This protein binds this small molecule.
Small molecule (SMILES): CC(=O)N[C@@H]1[C@@H](O)[C@H](O)[C@@H](CO)O[C@H]1O

Sequence of chain 1.I:
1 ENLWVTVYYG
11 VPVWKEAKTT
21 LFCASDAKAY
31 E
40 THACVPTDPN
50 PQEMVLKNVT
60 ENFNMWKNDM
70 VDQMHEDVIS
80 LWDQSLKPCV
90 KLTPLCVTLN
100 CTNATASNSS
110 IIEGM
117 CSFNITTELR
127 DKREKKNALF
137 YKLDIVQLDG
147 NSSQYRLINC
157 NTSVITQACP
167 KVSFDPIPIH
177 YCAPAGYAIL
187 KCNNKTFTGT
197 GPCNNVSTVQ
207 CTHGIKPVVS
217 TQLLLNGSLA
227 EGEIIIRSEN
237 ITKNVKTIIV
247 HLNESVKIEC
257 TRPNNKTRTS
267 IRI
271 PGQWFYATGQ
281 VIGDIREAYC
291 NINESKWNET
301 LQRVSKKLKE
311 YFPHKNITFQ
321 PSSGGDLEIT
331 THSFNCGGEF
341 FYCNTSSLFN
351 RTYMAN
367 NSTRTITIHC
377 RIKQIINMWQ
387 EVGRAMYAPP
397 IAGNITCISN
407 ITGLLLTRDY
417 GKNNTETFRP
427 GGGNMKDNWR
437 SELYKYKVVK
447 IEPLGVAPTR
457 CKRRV

Binding-site contacts:
Ligand atom O7 contacts residue ASN201 of chain 1.I at 3.4 Å (h-bond).
Ligand atom C1 contacts residue ASN201 of chain 1.I at 3.4 Å.
Ligand atom O5 contacts residue ASN201 of chain 1.I at 4.2 Å.
Ligand atom C5 contacts residue VAL54 of chain 1.I at 4.2 Å (hydrophobic).
Ligand atom C8 contacts residue ASN201 of chain 1.I at 3.9 Å.
Ligand atom C7 contacts residue ASN201 of chain 1.I at 3.1 Å.
Ligand atom C6 contacts residue VAL54 of chain 1.I at 4.4 Å (hydrophobic).
Ligand atom C1 contacts residue VAL54 of chain 1.I at 4.3 Å (hydrophobic).
Ligand atom O5 contacts residue VAL54 of chain 1.I at 3.9 Å.
Ligand atom N2 contacts residue ASN201 of chain 1.I at 3.0 Å (h-bond).
Ligand atom C2 contacts residue ASN201 of chain 1.I at 3.5 Å.
Ligand atom O5 contacts residue ASN189 of chain 1.I at 4.0 Å.